Sequence of chain 1.D:
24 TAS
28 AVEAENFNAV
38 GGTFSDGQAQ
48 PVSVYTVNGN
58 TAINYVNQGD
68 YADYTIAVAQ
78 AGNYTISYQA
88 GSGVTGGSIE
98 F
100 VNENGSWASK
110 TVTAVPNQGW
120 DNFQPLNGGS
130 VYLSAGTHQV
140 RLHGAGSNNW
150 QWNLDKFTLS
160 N

Binding-site contacts:
Ligand atom O2 contacts residue GLY38 of chain 1.D at 4.0 Å.
Ligand atom C1 contacts residue GLU97 of chain 1.D at 3.5 Å.
Ligand atom O2 contacts residue TYR68 of chain 1.D at 3.0 Å (h-bond).
Ligand atom C5 contacts residue ARG140 of chain 1.D at 3.9 Å.
Ligand atom C5 contacts residue GLU97 of chain 1.D at 3.7 Å.
Ligand atom O4 contacts residue TYR68 of chain 1.D at 3.6 Å (h-bond).
Ligand atom C3 contacts residue ARG140 of chain 1.D at 3.5 Å.
Ligand atom C4 contacts residue ARG140 of chain 1.D at 3.9 Å.
Ligand atom O5 contacts residue HIS142 of chain 1.D at 3.7 Å.
Ligand atom O4 contacts residue ARG140 of chain 1.D at 3.2 Å (salt-bridge).
Ligand atom C5 contacts residue TYR68 of chain 1.D at 3.8 Å (hydrophobic).
Ligand atom C4 contacts residue TYR68 of chain 1.D at 3.7 Å (hydrophobic).
Ligand atom C1 contacts residue ARG140 of chain 1.D at 3.6 Å.
Ligand atom O5 contacts residue TYR68 of chain 1.D at 3.0 Å (h-bond).
Ligand atom O2 contacts residue GLU97 of chain 1.D at 2.5 Å (salt-bridge).
Ligand atom O5 contacts residue VAL111 of chain 1.D at 3.5 Å.
Ligand atom O2 contacts residue MSE99 of chain 1.D at 3.5 Å.
Ligand atom C3 contacts residue GLU97 of chain 1.D at 3.6 Å.
Ligand atom C2 contacts residue TYR68 of chain 1.D at 3.8 Å (hydrophobic).
Ligand atom O5 contacts residue ARG140 of chain 1.D at 2.9 Å (salt-bridge).
Ligand atom C5 contacts residue HIS142 of chain 1.D at 3.8 Å.
Ligand atom O4 contacts residue GLU97 of chain 1.D at 4.0 Å.
Ligand atom O2 contacts residue TYR68 of chain 1.D at 3.8 Å.
Ligand atom C1 contacts residue TYR68 of chain 1.D at 3.5 Å (hydrophobic).
Ligand atom C6 contacts residue ARG140 of chain 1.D at 3.8 Å.
Ligand atom C6 contacts residue SER108 of chain 1.D at 3.5 Å.
Ligand atom O2 contacts residue SER108 of chain 1.D at 3.7 Å.
Ligand atom C2 contacts residue TYR68 of chain 1.D at 3.6 Å (hydrophobic).
Ligand atom O3 contacts residue TYR68 of chain 1.D at 3.3 Å (h-bond).
Ligand atom O4 contacts residue ARG140 of chain 1.D at 3.2 Å (salt-bridge).
Ligand atom C6 contacts residue HIS142 of chain 1.D at 3.6 Å.
Ligand atom C6 contacts residue MSE99 of chain 1.D at 3.9 Å.
Ligand atom C2 contacts residue ARG140 of chain 1.D at 3.9 Å.
Ligand atom C2 contacts residue MSE99 of chain 1.D at 4.0 Å.
Ligand atom C5 contacts residue VAL111 of chain 1.D at 4.0 Å (hydrophobic).
Ligand atom C5 contacts residue SER108 of chain 1.D at 3.9 Å.
Ligand atom C2 contacts residue GLU97 of chain 1.D at 3.4 Å.
Ligand atom O3 contacts residue MSE99 of chain 1.D at 3.4 Å (h-bond).
Ligand atom O3 contacts residue ARG140 of chain 1.D at 3.1 Å (salt-bridge).
Ligand atom C1 contacts residue MSE99 of chain 1.D at 3.9 Å.

This protein binds this small molecule.
Small molecule (SMILES): OC[C@H]1O[C@@H](O)[C@H](O)[C@H](O[C@@H]2O[C@H]3CO[C@@H]([C@@H]2O)[C@@H]3O[C@@H]2O[C@H](CO)[C@H](O)[C@H](O[C@@H]3O[C@H]4CO[C@@H]([C@@H]3O)[C@@H]4O[C@@H]3O[C@H](CO)[C@H](O)[C@H](O[C@@H]4O[C@H]5CO[C@@H]([C@@H]4O)[C@@H]5O)[C@H]3O)[C@H]2O)[C@H]1O